Binding-site contacts:
Ligand atom CG contacts residue ASN112 of chain 1.A at 3.8 Å.
Ligand atom CA contacts residue ASN112 of chain 1.A at 4.2 Å.
Ligand atom O contacts residue VAL1 of chain 1.B at 4.0 Å.
Ligand atom NZ contacts residue ASN112 of chain 1.A at 4.3 Å.
Ligand atom CE contacts residue ASN111 of chain 1.A at 3.9 Å.
Ligand atom CG contacts residue VAL1 of chain 1.B at 4.0 Å (hydrophobic).
Ligand atom CB contacts residue ARG203 of chain 1.A at 4.4 Å.
Ligand atom CD contacts residue PHE130 of chain 1.A at 3.7 Å (hydrophobic).
Ligand atom OXT contacts residue HIS231 of chain 1.A at 3.9 Å.
Ligand atom CG contacts residue PHE130 of chain 1.A at 4.4 Å (hydrophobic).
Ligand atom N contacts residue HIS231 of chain 1.A at 3.9 Å.
Ligand atom CA contacts residue HIS231 of chain 1.A at 3.8 Å.
Ligand atom N contacts residue VAL1 of chain 1.B at 1.4 Å.
Ligand atom N contacts residue ASN112 of chain 1.A at 3.2 Å (h-bond).
Ligand atom CE contacts residue PHE130 of chain 1.A at 4.4 Å (hydrophobic).
Ligand atom C contacts residue VAL1 of chain 1.B at 3.7 Å (hydrophobic).
Ligand atom NZ contacts residue ASN111 of chain 1.A at 2.8 Å (h-bond).
Ligand atom CG contacts residue ASN111 of chain 1.A at 4.2 Å.
Ligand atom C contacts residue ASN112 of chain 1.A at 4.2 Å.
Ligand atom C contacts residue HIS231 of chain 1.A at 3.7 Å.
Ligand atom CA contacts residue VAL1 of chain 1.B at 2.5 Å (hydrophobic).
Ligand atom O contacts residue HIS231 of chain 1.A at 3.9 Å.
Ligand atom CB contacts residue LEU202 of chain 1.A at 4.0 Å (hydrophobic).
Ligand atom CG contacts residue LEU202 of chain 1.A at 4.3 Å (hydrophobic).
Ligand atom CD contacts residue LEU202 of chain 1.A at 4.2 Å (hydrophobic).
Ligand atom O contacts residue ASN112 of chain 1.A at 3.3 Å (h-bond).
Ligand atom CA contacts residue ARG203 of chain 1.A at 4.2 Å.
Ligand atom NZ contacts residue PHE130 of chain 1.A at 4.4 Å.
Ligand atom CD contacts residue ASN111 of chain 1.A at 4.0 Å.
Ligand atom CB contacts residue VAL1 of chain 1.B at 3.4 Å (hydrophobic).

Sequence of chain 1.A:
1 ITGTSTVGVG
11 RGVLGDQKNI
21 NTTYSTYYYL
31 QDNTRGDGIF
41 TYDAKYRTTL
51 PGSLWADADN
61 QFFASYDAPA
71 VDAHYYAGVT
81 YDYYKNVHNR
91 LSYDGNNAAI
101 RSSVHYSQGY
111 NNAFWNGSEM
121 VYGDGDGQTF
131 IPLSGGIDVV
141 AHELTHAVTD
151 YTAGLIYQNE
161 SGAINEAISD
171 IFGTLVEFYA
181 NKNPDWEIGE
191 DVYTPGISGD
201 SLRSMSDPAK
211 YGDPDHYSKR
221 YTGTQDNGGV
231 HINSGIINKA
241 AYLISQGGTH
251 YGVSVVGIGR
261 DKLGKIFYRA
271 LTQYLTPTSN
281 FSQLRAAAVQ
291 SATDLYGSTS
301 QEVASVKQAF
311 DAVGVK

This small molecule binds to this protein.
Small molecule (SMILES): N[C@@H](CCCC[NH3+])C(=O)O